Binding-site contacts:
Ligand atom C1 contacts residue ASN1074 of chain 1.A at 1.5 Å.
Ligand atom O5 contacts residue ASN1074 of chain 1.A at 2.4 Å (h-bond).
Ligand atom O6 contacts residue ALA706 of chain 1.A at 3.7 Å.
Ligand atom O7 contacts residue GLU1072 of chain 1.A at 3.6 Å (salt-bridge).
Ligand atom C5 contacts residue ASN1074 of chain 1.A at 3.6 Å.
Ligand atom O7 contacts residue ASN1074 of chain 1.A at 3.1 Å (h-bond).
Ligand atom C7 contacts residue GLU1072 of chain 1.A at 3.9 Å.
Ligand atom C4 contacts residue ASN1074 of chain 1.A at 4.3 Å.
Ligand atom C5 contacts residue ALA706 of chain 1.A at 4.2 Å (hydrophobic).
Ligand atom N2 contacts residue ASN1074 of chain 1.A at 2.9 Å (h-bond).
Ligand atom C7 contacts residue LYS1073 of chain 1.A at 4.5 Å.
Ligand atom C3 contacts residue ASN1074 of chain 1.A at 3.8 Å.
Ligand atom O4 contacts residue ALA706 of chain 1.A at 4.4 Å.
Ligand atom O7 contacts residue LYS1073 of chain 1.A at 3.5 Å.
Ligand atom C1 contacts residue GLN895 of chain 1.C at 4.4 Å.
Ligand atom C2 contacts residue ASN1074 of chain 1.A at 2.6 Å.
Ligand atom C8 contacts residue GLU1072 of chain 1.A at 3.6 Å.
Ligand atom C7 contacts residue ASN1074 of chain 1.A at 3.5 Å.

Sequence of chain 1.A:
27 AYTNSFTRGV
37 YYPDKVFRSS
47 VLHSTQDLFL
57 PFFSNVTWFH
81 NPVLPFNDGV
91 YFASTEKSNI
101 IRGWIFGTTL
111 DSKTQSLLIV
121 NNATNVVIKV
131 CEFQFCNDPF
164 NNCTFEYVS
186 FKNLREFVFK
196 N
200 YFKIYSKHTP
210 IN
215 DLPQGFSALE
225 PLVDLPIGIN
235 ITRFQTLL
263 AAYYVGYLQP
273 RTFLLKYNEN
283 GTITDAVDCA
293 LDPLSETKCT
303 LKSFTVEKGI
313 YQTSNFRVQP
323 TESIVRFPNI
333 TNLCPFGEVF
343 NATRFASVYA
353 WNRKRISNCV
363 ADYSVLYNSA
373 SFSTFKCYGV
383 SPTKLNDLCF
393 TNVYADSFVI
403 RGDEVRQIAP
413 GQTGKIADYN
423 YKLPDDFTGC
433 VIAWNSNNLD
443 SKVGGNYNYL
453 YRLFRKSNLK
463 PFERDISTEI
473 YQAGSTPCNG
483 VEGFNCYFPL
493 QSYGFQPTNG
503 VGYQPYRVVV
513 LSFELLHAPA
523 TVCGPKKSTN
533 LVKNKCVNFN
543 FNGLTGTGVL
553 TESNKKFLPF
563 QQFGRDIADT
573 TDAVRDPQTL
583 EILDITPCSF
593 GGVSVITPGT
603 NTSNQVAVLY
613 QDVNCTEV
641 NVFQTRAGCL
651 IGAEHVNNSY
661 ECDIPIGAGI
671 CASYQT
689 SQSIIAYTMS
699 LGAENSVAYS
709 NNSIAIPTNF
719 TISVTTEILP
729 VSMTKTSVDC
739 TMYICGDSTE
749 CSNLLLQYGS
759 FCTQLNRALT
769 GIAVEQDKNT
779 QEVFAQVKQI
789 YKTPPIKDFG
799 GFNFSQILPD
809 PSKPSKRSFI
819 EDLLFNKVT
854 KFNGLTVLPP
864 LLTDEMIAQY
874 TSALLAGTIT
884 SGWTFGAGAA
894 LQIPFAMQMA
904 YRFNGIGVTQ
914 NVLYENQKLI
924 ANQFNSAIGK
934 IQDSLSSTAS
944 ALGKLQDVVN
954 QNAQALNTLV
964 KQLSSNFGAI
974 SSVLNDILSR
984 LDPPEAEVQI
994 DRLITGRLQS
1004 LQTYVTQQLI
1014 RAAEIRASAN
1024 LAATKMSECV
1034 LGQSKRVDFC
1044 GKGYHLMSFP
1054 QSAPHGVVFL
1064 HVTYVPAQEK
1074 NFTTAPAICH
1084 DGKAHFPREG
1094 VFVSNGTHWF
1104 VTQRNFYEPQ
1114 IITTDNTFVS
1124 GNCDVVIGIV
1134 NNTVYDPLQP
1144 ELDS

A protein and the small-molecule ligand that binds it are described below.
Small molecule (SMILES): CC(=O)N[C@@H]1[C@@H](O)[C@H](O)[C@@H](CO)O[C@H]1O

Sequence of chain 1.C:
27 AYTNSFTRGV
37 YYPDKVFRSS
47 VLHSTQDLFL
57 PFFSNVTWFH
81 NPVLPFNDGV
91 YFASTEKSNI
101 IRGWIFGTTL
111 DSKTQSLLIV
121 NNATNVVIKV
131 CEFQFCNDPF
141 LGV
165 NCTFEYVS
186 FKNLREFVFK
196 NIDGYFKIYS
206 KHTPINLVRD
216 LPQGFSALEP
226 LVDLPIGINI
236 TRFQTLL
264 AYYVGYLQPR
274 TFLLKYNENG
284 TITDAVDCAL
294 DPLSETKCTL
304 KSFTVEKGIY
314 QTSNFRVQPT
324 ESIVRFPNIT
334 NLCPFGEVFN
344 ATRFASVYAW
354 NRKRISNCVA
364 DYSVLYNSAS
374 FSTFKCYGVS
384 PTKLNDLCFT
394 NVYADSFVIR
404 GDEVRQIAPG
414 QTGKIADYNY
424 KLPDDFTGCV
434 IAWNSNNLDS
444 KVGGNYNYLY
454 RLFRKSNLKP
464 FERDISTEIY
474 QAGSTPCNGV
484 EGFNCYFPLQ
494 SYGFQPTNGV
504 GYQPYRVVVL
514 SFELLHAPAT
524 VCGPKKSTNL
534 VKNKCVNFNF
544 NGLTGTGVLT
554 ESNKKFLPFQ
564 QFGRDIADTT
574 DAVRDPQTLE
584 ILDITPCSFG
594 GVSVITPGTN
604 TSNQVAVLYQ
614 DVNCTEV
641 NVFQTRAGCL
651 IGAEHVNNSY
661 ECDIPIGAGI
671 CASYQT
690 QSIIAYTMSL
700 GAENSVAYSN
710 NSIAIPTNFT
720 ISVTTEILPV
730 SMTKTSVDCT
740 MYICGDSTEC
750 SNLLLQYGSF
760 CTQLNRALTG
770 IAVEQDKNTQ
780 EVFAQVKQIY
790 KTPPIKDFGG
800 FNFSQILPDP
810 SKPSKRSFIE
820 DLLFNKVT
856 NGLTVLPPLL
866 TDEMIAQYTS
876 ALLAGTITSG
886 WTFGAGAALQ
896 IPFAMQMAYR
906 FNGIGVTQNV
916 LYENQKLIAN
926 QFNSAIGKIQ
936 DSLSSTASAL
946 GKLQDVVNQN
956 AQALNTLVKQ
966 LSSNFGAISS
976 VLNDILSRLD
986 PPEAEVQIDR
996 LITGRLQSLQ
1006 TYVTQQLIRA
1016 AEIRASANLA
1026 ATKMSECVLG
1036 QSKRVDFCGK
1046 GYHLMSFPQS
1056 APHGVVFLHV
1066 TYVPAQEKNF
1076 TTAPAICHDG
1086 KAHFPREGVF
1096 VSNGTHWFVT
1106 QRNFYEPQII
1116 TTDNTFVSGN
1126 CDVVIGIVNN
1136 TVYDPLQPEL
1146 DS